The protein below binds the small molecule below.
Small molecule (SMILES): CC(C)CCn1c(SCC(=O)Nc2ccccc2F)nc2nccnc2c1=O

Binding-site contacts:
Ligand atom N1 contacts residue GLY54 of chain 2.A at 3.4 Å.
Ligand atom N4 contacts residue TYR57 of chain 2.A at 3.7 Å.
Ligand atom C5 contacts residue GLN112 of chain 2.A at 3.6 Å.
Ligand atom F contacts residue MET50 of chain 2.A at 3.2 Å.
Ligand atom S contacts residue SER53 of chain 2.A at 3.7 Å.
Ligand atom C8 contacts residue TYR57 of chain 2.A at 3.4 Å (hydrophobic).
Ligand atom C1 contacts residue GLY54 of chain 2.A at 3.6 Å.
Ligand atom N contacts residue GLN112 of chain 2.A at 3.4 Å (h-bond).
Ligand atom N2 contacts residue GLN112 of chain 2.A at 3.8 Å.
Ligand atom C10 contacts residue ASN20 of chain 1.A at 3.6 Å.
Ligand atom C18 contacts residue HIS115 of chain 2.A at 3.1 Å.
Ligand atom C10 contacts residue TYR57 of chain 2.A at 3.6 Å (hydrophobic).
Ligand atom C6 contacts residue SER53 of chain 2.A at 3.5 Å.
Ligand atom C contacts residue GLY54 of chain 2.A at 3.7 Å.
Ligand atom S contacts residue CYS52 of chain 2.A at 3.5 Å.
Ligand atom C9 contacts residue TYR57 of chain 2.A at 3.5 Å (hydrophobic).
Ligand atom O contacts residue GLU114 of chain 2.A at 2.9 Å (salt-bridge).
Ligand atom F contacts residue ALA51 of chain 2.A at 3.4 Å.
Ligand atom C6 contacts residue GLY54 of chain 2.A at 3.7 Å.
Ligand atom C11 contacts residue ARG23 of chain 1.A at 3.6 Å.
Ligand atom C1 contacts residue GLN112 of chain 2.A at 3.8 Å.
Ligand atom N4 contacts residue MET50 of chain 2.A at 2.9 Å (h-bond).
Ligand atom C10 contacts residue ARG23 of chain 1.A at 3.8 Å.
Ligand atom C12 contacts residue ARG23 of chain 1.A at 3.5 Å.
Ligand atom C2 contacts residue GLN112 of chain 2.A at 3.3 Å.
Ligand atom C11 contacts residue ARG27 of chain 1.A at 3.6 Å.
Ligand atom C3 contacts residue GLN112 of chain 2.A at 3.1 Å.
Ligand atom N3 contacts residue GLY54 of chain 2.A at 3.4 Å.
Ligand atom O contacts residue GLN112 of chain 2.A at 3.4 Å (h-bond).
Ligand atom C7 contacts residue MET50 of chain 2.A at 3.6 Å (hydrophobic).
Ligand atom C10 contacts residue LEU24 of chain 1.A at 3.7 Å (hydrophobic).
Ligand atom F contacts residue LEU24 of chain 1.A at 3.7 Å.
Ligand atom C17 contacts residue HIS115 of chain 2.A at 3.5 Å.
Ligand atom C13 contacts residue ARG23 of chain 1.A at 3.8 Å.
Ligand atom N4 contacts residue ASN20 of chain 1.A at 3.7 Å.
Ligand atom C14 contacts residue CYS52 of chain 2.A at 3.7 Å (hydrophobic).
Ligand atom S contacts residue ALA51 of chain 2.A at 3.7 Å.
Ligand atom F contacts residue ASN20 of chain 1.A at 3.4 Å.
Ligand atom C12 contacts residue ARG27 of chain 1.A at 3.6 Å.
Ligand atom C6 contacts residue MET50 of chain 2.A at 3.3 Å (hydrophobic).

Sequence of chain 1.A:
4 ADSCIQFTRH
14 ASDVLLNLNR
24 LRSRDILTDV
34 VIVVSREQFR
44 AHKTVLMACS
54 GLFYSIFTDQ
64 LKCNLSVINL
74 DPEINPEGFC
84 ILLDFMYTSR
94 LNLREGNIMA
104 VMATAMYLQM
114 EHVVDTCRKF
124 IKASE

Sequence of chain 2.A:
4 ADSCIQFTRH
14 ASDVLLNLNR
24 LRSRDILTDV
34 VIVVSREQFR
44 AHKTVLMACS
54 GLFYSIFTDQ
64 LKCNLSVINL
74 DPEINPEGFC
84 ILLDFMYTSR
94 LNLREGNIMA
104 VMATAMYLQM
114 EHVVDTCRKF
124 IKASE